This protein binds this small molecule.
Small molecule (SMILES): CC(=O)N[C@@H]1[C@@H](O)[C@H](O)[C@@H](CO)O[C@H]1O

Binding-site contacts:
Ligand atom O7 contacts residue ALA476 of chain 1.C at 4.0 Å.
Ligand atom O7 contacts residue SER480 of chain 1.C at 4.0 Å.
Ligand atom C3 contacts residue ASN483 of chain 1.C at 3.8 Å.
Ligand atom C2 contacts residue ASN483 of chain 1.C at 2.5 Å.
Ligand atom C1 contacts residue GLU479 of chain 1.C at 3.9 Å.
Ligand atom C8 contacts residue THR485 of chain 1.C at 3.9 Å.
Ligand atom N2 contacts residue GLU479 of chain 1.C at 3.7 Å.
Ligand atom C8 contacts residue ASN483 of chain 1.C at 3.6 Å.
Ligand atom C1 contacts residue ASN483 of chain 1.C at 1.4 Å.
Ligand atom O7 contacts residue ASN483 of chain 1.C at 4.3 Å.
Ligand atom N2 contacts residue ASN483 of chain 1.C at 2.9 Å (h-bond).
Ligand atom O5 contacts residue ASN483 of chain 1.C at 2.4 Å (h-bond).
Ligand atom C4 contacts residue ASN483 of chain 1.C at 4.2 Å.
Ligand atom C7 contacts residue GLU479 of chain 1.C at 4.1 Å.
Ligand atom C5 contacts residue ASN483 of chain 1.C at 3.6 Å.
Ligand atom O7 contacts residue GLU479 of chain 1.C at 3.7 Å.
Ligand atom C7 contacts residue ASN483 of chain 1.C at 3.4 Å.

Sequence of chain 1.C:
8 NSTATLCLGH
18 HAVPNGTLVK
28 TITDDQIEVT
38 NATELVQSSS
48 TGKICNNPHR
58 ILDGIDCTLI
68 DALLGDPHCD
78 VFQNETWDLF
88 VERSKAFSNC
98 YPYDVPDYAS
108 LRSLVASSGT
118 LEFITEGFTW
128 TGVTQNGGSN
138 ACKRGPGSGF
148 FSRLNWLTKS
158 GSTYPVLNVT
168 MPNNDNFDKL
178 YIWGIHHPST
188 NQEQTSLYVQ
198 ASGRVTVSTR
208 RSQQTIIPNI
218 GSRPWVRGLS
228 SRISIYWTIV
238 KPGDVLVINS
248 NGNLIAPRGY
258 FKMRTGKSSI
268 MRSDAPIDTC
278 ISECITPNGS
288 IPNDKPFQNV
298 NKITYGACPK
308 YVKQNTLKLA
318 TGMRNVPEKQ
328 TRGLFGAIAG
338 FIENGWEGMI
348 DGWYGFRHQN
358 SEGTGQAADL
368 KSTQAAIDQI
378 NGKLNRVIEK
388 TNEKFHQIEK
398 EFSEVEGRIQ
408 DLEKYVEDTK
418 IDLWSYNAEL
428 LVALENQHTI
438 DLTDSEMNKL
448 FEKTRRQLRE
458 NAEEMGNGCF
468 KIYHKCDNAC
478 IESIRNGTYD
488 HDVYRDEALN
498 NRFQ